Sequence of chain 1.B:
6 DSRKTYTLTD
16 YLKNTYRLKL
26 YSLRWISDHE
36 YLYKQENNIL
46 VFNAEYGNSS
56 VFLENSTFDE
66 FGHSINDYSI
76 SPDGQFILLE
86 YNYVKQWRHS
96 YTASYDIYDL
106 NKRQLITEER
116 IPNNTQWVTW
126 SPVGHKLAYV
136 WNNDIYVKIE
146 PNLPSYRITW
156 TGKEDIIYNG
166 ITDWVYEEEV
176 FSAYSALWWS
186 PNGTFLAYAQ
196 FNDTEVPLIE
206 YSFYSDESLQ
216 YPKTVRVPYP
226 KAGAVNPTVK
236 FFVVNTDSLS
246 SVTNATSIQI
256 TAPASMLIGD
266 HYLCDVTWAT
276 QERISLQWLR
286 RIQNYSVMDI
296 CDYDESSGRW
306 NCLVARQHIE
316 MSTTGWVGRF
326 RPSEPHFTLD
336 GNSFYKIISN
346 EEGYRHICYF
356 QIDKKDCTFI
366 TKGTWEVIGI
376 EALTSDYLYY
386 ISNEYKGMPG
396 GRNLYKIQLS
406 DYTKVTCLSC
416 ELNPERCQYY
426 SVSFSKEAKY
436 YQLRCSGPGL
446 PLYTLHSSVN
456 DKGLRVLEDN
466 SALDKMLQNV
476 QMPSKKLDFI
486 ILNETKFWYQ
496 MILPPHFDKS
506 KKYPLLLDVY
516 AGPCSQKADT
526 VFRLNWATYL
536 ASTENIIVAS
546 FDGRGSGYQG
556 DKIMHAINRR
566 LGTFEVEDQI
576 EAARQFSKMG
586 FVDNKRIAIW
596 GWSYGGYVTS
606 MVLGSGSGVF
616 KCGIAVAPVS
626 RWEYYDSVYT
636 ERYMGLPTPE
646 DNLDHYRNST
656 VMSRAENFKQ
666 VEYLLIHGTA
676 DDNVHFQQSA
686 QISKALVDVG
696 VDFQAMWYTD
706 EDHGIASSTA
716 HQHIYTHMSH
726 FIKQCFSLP

Binding-site contacts:
Ligand atom N2 contacts residue ASN249 of chain 1.B at 3.1 Å (h-bond).
Ligand atom C2 contacts residue ASN249 of chain 1.B at 2.6 Å.
Ligand atom C3 contacts residue ASN249 of chain 1.B at 3.9 Å.
Ligand atom C8 contacts residue VAL247 of chain 1.B at 3.5 Å (hydrophobic).
Ligand atom C7 contacts residue ASN249 of chain 1.B at 3.4 Å.
Ligand atom C5 contacts residue TRP155 of chain 1.B at 3.8 Å (hydrophobic).
Ligand atom C8 contacts residue ASN249 of chain 1.B at 3.9 Å.
Ligand atom C6 contacts residue TRP155 of chain 1.B at 4.1 Å (hydrophobic).
Ligand atom O5 contacts residue ASN249 of chain 1.B at 2.4 Å (h-bond).
Ligand atom C4 contacts residue ASN249 of chain 1.B at 4.3 Å.
Ligand atom O5 contacts residue TRP155 of chain 1.B at 4.0 Å.
Ligand atom C1 contacts residue ASN249 of chain 1.B at 1.5 Å.
Ligand atom O7 contacts residue ASN249 of chain 1.B at 3.4 Å (h-bond).
Ligand atom C5 contacts residue ASN249 of chain 1.B at 3.7 Å.
Ligand atom C1 contacts residue TRP155 of chain 1.B at 3.8 Å (hydrophobic).

This protein binds this small molecule.
Small molecule (SMILES): CC(=O)N[C@@H]1[C@@H](O)[C@H](O)[C@@H](CO)O[C@H]1O